Binding-site contacts:
Ligand atom O2 contacts residue LEU41 of chain 1.B at 3.5 Å.
Ligand atom C11 contacts residue ALA48 of chain 1.B at 4.1 Å (hydrophobic).
Ligand atom C11 contacts residue ILE89 of chain 1.B at 3.7 Å (hydrophobic).
Ligand atom C7 contacts residue MET91 of chain 1.B at 3.9 Å (hydrophobic).
Ligand atom O1 contacts residue SER45 of chain 1.B at 3.7 Å.
Ligand atom O1 contacts residue ASP86 of chain 1.B at 2.6 Å (salt-bridge).
Ligand atom O2 contacts residue PHE131 of chain 1.B at 4.1 Å.
Ligand atom C6 contacts residue THR177 of chain 1.B at 3.7 Å.
Ligand atom C2 contacts residue MET91 of chain 1.B at 3.9 Å (hydrophobic).
Ligand atom C5 contacts residue THR177 of chain 1.B at 3.9 Å.
Ligand atom C11 contacts residue GLY90 of chain 1.B at 3.5 Å.
Ligand atom C7 contacts residue ALA48 of chain 1.B at 4.0 Å (hydrophobic).
Ligand atom C1 contacts residue THR177 of chain 1.B at 3.8 Å.
Ligand atom C9 contacts residue LYS51 of chain 1.B at 3.9 Å.
Ligand atom O1 contacts residue ASN44 of chain 1.B at 3.9 Å.
Ligand atom C18 contacts residue ASP47 of chain 1.B at 4.1 Å.
Ligand atom C5 contacts residue ASN44 of chain 1.B at 3.7 Å.
Ligand atom C6 contacts residue ASN44 of chain 1.B at 4.0 Å.
Ligand atom C5 contacts residue SER45 of chain 1.B at 3.8 Å.
Ligand atom C11 contacts residue MET91 of chain 1.B at 3.8 Å (hydrophobic).
Ligand atom C4 contacts residue VAL179 of chain 1.B at 4.1 Å (hydrophobic).
Ligand atom O2 contacts residue ASN44 of chain 1.B at 3.6 Å.
Ligand atom C5 contacts residue ASP86 of chain 1.B at 3.5 Å.
Ligand atom C3 contacts residue ASN44 of chain 1.B at 3.8 Å.
Ligand atom C7 contacts residue THR177 of chain 1.B at 3.6 Å.
Ligand atom C13 contacts residue MET91 of chain 1.B at 3.8 Å (hydrophobic).
Ligand atom C18 contacts residue ASN44 of chain 1.B at 3.4 Å.
Ligand atom C4 contacts residue ASN44 of chain 1.B at 3.5 Å.
Ligand atom O3 contacts residue MET91 of chain 1.B at 3.5 Å.
Ligand atom N1 contacts residue ALA48 of chain 1.B at 3.8 Å.
Ligand atom C15 contacts residue ASN99 of chain 1.B at 3.6 Å.
Ligand atom C6 contacts residue ASP86 of chain 1.B at 3.5 Å.
Ligand atom O3 contacts residue GLY90 of chain 1.B at 3.7 Å.
Ligand atom O1 contacts residue ALA48 of chain 1.B at 3.2 Å.
Ligand atom O3 contacts residue THR177 of chain 1.B at 2.5 Å (h-bond).
Ligand atom C10 contacts residue ILE89 of chain 1.B at 3.9 Å (hydrophobic).
Ligand atom C14 contacts residue ASN99 of chain 1.B at 3.7 Å.
Ligand atom O1 contacts residue THR177 of chain 1.B at 3.6 Å.
Ligand atom O2 contacts residue VAL179 of chain 1.B at 3.6 Å.
Ligand atom C10 contacts residue LYS51 of chain 1.B at 3.7 Å.

Sequence of chain 1.B:
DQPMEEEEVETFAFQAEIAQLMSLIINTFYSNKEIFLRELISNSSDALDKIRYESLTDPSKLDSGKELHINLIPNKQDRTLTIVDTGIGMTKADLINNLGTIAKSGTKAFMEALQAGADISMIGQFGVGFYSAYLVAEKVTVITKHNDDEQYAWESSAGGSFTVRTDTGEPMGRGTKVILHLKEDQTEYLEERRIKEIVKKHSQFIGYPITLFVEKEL

This small molecule binds to this protein.
Small molecule (SMILES): Cc1ccccc1[C@H]1CCCN1C(=O)c1ccc(O)cc1O